Sequence of chain 14.C:
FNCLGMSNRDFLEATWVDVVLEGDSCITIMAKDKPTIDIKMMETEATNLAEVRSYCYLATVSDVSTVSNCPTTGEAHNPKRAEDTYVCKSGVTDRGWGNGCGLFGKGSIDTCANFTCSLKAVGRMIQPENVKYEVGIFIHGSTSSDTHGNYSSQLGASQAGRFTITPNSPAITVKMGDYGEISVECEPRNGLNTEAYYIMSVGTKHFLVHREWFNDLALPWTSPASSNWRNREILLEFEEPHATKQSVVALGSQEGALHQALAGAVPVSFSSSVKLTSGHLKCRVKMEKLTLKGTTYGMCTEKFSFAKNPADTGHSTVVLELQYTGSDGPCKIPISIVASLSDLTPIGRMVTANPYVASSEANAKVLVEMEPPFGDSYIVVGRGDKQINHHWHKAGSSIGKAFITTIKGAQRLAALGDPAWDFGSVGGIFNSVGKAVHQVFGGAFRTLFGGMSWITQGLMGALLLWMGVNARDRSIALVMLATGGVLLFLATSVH

Binding-site contacts:
Ligand atom C8 contacts residue ASN118 of chain 14.C at 3.9 Å.
Ligand atom O7 contacts residue ASN118 of chain 14.C at 4.5 Å.
Ligand atom C2 contacts residue ASN118 of chain 14.C at 2.4 Å.
Ligand atom C6 contacts residue THR89 of chain 14.C at 4.2 Å.
Ligand atom C5 contacts residue THR89 of chain 14.C at 4.1 Å.
Ligand atom O5 contacts residue THR120 of chain 14.C at 3.4 Å (h-bond).
Ligand atom C8 contacts residue TYR90 of chain 14.C at 3.9 Å (hydrophobic).
Ligand atom N2 contacts residue ASN118 of chain 14.C at 2.9 Å (h-bond).
Ligand atom C2 contacts residue SER66 of chain 14.C at 4.4 Å.
Ligand atom O6 contacts residue THR89 of chain 14.C at 3.5 Å.
Ligand atom O5 contacts residue THR89 of chain 14.C at 3.8 Å.
Ligand atom C1 contacts residue THR89 of chain 14.C at 3.9 Å.
Ligand atom O6 contacts residue ASN118 of chain 14.C at 4.1 Å.
Ligand atom C6 contacts residue THR120 of chain 14.C at 3.4 Å.
Ligand atom C1 contacts residue SER66 of chain 14.C at 4.2 Å.
Ligand atom N2 contacts residue TYR90 of chain 14.C at 4.5 Å.
Ligand atom C4 contacts residue ASN118 of chain 14.C at 4.2 Å.
Ligand atom O5 contacts residue PHE119 of chain 14.C at 4.2 Å.
Ligand atom C5 contacts residue THR120 of chain 14.C at 4.0 Å.
Ligand atom C3 contacts residue ASN118 of chain 14.C at 3.8 Å.
Ligand atom O6 contacts residue THR120 of chain 14.C at 3.1 Å (h-bond).
Ligand atom C7 contacts residue TYR90 of chain 14.C at 3.8 Å (hydrophobic).
Ligand atom C5 contacts residue ASN118 of chain 14.C at 3.7 Å.
Ligand atom C1 contacts residue ASN118 of chain 14.C at 1.4 Å.
Ligand atom C7 contacts residue ASN118 of chain 14.C at 3.6 Å.
Ligand atom O7 contacts residue TYR90 of chain 14.C at 3.7 Å.
Ligand atom C6 contacts residue PHE119 of chain 14.C at 4.1 Å (hydrophobic).
Ligand atom O6 contacts residue PHE119 of chain 14.C at 2.8 Å (h-bond).
Ligand atom O5 contacts residue ASN118 of chain 14.C at 2.4 Å (h-bond).

A small-molecule ligand and the protein it binds are described below.
Small molecule (SMILES): CC(=O)N[C@@H]1[C@@H](O)[C@H](O)[C@@H](CO)O[C@H]1O